Sequence of chain 1.A:
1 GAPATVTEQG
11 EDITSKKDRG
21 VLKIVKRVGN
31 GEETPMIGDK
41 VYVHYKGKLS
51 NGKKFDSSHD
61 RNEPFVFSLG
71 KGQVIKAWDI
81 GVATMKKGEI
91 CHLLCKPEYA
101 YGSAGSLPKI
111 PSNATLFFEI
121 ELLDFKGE

The small molecule below binds the protein below.
Small molecule (SMILES): COc1ccc(OCCN2CC[C@H]3CCC[C@@H](C2=O)N3S(=O)(=O)c2ccc3[nH]c(=O)sc3c2)cc1OC

Binding-site contacts:
Ligand atom OAF contacts residue TYR45 of chain 1.A at 3.4 Å.
Ligand atom CAR contacts residue GLN73 of chain 1.A at 3.5 Å.
Ligand atom CAH contacts residue GLY72 of chain 1.A at 3.3 Å.
Ligand atom CAL contacts residue ILE110 of chain 1.A at 3.2 Å (hydrophobic).
Ligand atom O contacts residue VAL74 of chain 1.A at 3.1 Å.
Ligand atom CAA contacts residue GLY72 of chain 1.A at 2.9 Å.
Ligand atom CBB contacts residue VAL74 of chain 1.A at 3.6 Å (hydrophobic).
Ligand atom NBI contacts residue TYR101 of chain 1.A at 3.3 Å (h-bond).
Ligand atom CAH contacts residue VAL74 of chain 1.A at 3.4 Å (hydrophobic).
Ligand atom CAB contacts residue ALA100 of chain 1.A at 3.4 Å (hydrophobic).
Ligand atom O contacts residue ILE75 of chain 1.A at 2.8 Å (h-bond).
Ligand atom CAO contacts residue TYR45 of chain 1.A at 3.5 Å (hydrophobic).
Ligand atom OAE contacts residue TYR101 of chain 1.A at 3.2 Å (h-bond).
Ligand atom OAD contacts residue PRO108 of chain 1.A at 3.1 Å.
Ligand atom CBG contacts residue TYR45 of chain 1.A at 3.6 Å (hydrophobic).
Ligand atom CAI contacts residue ASP56 of chain 1.A at 2.7 Å.
Ligand atom NAT contacts residue LYS109 of chain 1.A at 3.6 Å.
Ligand atom CAJ contacts residue ASP56 of chain 1.A at 3.1 Å.
Ligand atom OAD contacts residue LEU107 of chain 1.A at 3.1 Å (h-bond).
Ligand atom OAW contacts residue TYR101 of chain 1.A at 3.4 Å (h-bond).
Ligand atom CAK contacts residue TYR101 of chain 1.A at 3.5 Å (hydrophobic).
Ligand atom OAF contacts residue PHE118 of chain 1.A at 3.4 Å.
Ligand atom CAL contacts residue TYR101 of chain 1.A at 3.4 Å (hydrophobic).
Ligand atom CAM contacts residue TRP78 of chain 1.A at 3.6 Å (hydrophobic).
Ligand atom OAD contacts residue LYS109 of chain 1.A at 3.4 Å (salt-bridge).
Ligand atom N contacts residue TYR101 of chain 1.A at 3.3 Å (h-bond).
Ligand atom OAD contacts residue SER106 of chain 1.A at 3.4 Å (h-bond).
Ligand atom O contacts residue TYR101 of chain 1.A at 3.5 Å (h-bond).
Ligand atom OAE contacts residue PHE118 of chain 1.A at 3.4 Å.
Ligand atom CA contacts residue TYR101 of chain 1.A at 3.1 Å (hydrophobic).
Ligand atom C contacts residue TYR101 of chain 1.A at 3.0 Å (hydrophobic).
Ligand atom CAS contacts residue TYR101 of chain 1.A at 3.6 Å (hydrophobic).
Ligand atom CBF contacts residue ILE110 of chain 1.A at 3.5 Å (hydrophobic).
Ligand atom OAF contacts residue ASP56 of chain 1.A at 3.6 Å.
Ligand atom SAX contacts residue SER106 of chain 1.A at 2.9 Å (h-bond).
Ligand atom CAA contacts residue VAL74 of chain 1.A at 3.4 Å (hydrophobic).
Ligand atom OAF contacts residue PHE55 of chain 1.A at 3.5 Å.
Ligand atom CAB contacts residue TYR101 of chain 1.A at 3.5 Å (hydrophobic).
Ligand atom CB contacts residue TRP78 of chain 1.A at 3.6 Å (hydrophobic).
Ligand atom CAG contacts residue GLN73 of chain 1.A at 3.5 Å.